Sequence of chain 1.A:
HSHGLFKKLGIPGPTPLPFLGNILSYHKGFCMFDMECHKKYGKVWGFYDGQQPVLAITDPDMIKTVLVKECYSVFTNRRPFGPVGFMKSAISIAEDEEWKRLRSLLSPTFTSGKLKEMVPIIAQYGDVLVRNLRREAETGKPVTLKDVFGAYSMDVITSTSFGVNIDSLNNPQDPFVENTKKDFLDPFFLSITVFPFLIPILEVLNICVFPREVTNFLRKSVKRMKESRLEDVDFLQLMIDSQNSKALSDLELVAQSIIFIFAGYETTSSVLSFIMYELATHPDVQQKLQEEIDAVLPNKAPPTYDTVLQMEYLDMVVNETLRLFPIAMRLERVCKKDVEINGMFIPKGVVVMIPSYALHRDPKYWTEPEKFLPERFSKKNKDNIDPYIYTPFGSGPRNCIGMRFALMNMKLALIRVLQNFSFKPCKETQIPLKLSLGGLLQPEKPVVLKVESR

A protein and the small-molecule ligand that binds it are described below.
Small molecule (SMILES): CC(C)(C)OC(=O)N[C@@H](CS[C@H](Cc1ccccc1)C(=O)NCc1cccnc1)Cc1ccccc1

Binding-site contacts:
Ligand atom C20 contacts residue SER99 of chain 1.A at 3.4 Å.
Ligand atom C03 contacts residue GLU354 of chain 1.A at 3.6 Å.
Ligand atom C36 contacts residue PHE221 of chain 1.A at 3.5 Å (hydrophobic).
Ligand atom O21 contacts residue SER99 of chain 1.A at 3.1 Å (h-bond).
Ligand atom S11 contacts residue ARG85 of chain 1.A at 3.4 Å.
Ligand atom C25 contacts residue HEM1 of chain 1.B at 3.2 Å.
Ligand atom C12 contacts residue ARG85 of chain 1.A at 4.0 Å.
Ligand atom C10 contacts residue SER99 of chain 1.A at 3.7 Å.
Ligand atom C12 contacts residue SER99 of chain 1.A at 3.2 Å.
Ligand atom C15 contacts residue HEM1 of chain 1.B at 3.8 Å.
Ligand atom C28 contacts residue ALA285 of chain 1.A at 4.1 Å (hydrophobic).
Ligand atom C24 contacts residue ALA285 of chain 1.A at 3.7 Å (hydrophobic).
Ligand atom C31 contacts residue PHE88 of chain 1.A at 4.0 Å (hydrophobic).
Ligand atom C36 contacts residue ILE100 of chain 1.A at 4.2 Å (hydrophobic).
Ligand atom C04 contacts residue PHE195 of chain 1.A at 3.8 Å (hydrophobic).
Ligand atom C01 contacts residue PHE195 of chain 1.A at 3.8 Å (hydrophobic).
Ligand atom N26 contacts residue HEM1 of chain 1.B at 2.4 Å.
Ligand atom C03 contacts residue ARG86 of chain 1.A at 3.5 Å.
Ligand atom C34 contacts residue PHE284 of chain 1.A at 3.8 Å (hydrophobic).
Ligand atom C30 contacts residue PHE88 of chain 1.A at 3.4 Å (hydrophobic).
Ligand atom C13 contacts residue ARG85 of chain 1.A at 3.9 Å.
Ligand atom C27 contacts residue HEM1 of chain 1.B at 3.0 Å.
Ligand atom O07 contacts residue PHE195 of chain 1.A at 3.1 Å.
Ligand atom C17 contacts residue ALA350 of chain 1.A at 4.2 Å (hydrophobic).
Ligand atom C10 contacts residue ILE100 of chain 1.A at 3.9 Å (hydrophobic).
Ligand atom C28 contacts residue THR289 of chain 1.A at 3.5 Å.
Ligand atom C06 contacts residue PHE195 of chain 1.A at 3.9 Å (hydrophobic).
Ligand atom C35 contacts residue ILE281 of chain 1.A at 3.6 Å (hydrophobic).
Ligand atom S11 contacts residue SER99 of chain 1.A at 3.3 Å (h-bond).
Ligand atom C36 contacts residue ILE281 of chain 1.A at 4.0 Å (hydrophobic).
Ligand atom C25 contacts residue ALA285 of chain 1.A at 3.5 Å (hydrophobic).
Ligand atom C16 contacts residue ALA350 of chain 1.A at 3.7 Å (hydrophobic).
Ligand atom N22 contacts residue SER99 of chain 1.A at 4.1 Å.
Ligand atom C23 contacts residue ALA285 of chain 1.A at 4.1 Å (hydrophobic).
Ligand atom C35 contacts residue PHE221 of chain 1.A at 3.2 Å (hydrophobic).
Ligand atom C13 contacts residue HEM1 of chain 1.B at 3.8 Å.
Ligand atom C27 contacts residue THR289 of chain 1.A at 4.0 Å.
Ligand atom C29 contacts residue ALA285 of chain 1.A at 4.0 Å (hydrophobic).
Ligand atom N26 contacts residue ALA285 of chain 1.A at 3.9 Å.
Ligand atom C04 contacts residue PHE88 of chain 1.A at 3.9 Å (hydrophobic).